Binding-site contacts:
Ligand atom C1 contacts residue VAL114 of chain 1.C at 3.8 Å (hydrophobic).
Ligand atom C30 contacts residue MET168 of chain 1.C at 3.4 Å (hydrophobic).
Ligand atom C19 contacts residue PHE286 of chain 1.C at 3.8 Å (hydrophobic).
Ligand atom O6 contacts residue ASP451 of chain 1.C at 2.7 Å (salt-bridge).
Ligand atom O5 contacts residue ASP451 of chain 1.C at 3.4 Å (salt-bridge).
Ligand atom C20 contacts residue ASP451 of chain 1.C at 3.2 Å.
Ligand atom C21 contacts residue PHE453 of chain 1.C at 3.2 Å (hydrophobic).
Ligand atom O24 contacts residue LEU167 of chain 1.C at 3.7 Å.
Ligand atom O2 contacts residue PHE286 of chain 1.C at 3.5 Å.
Ligand atom O24 contacts residue PHE453 of chain 1.C at 3.8 Å.
Ligand atom O2 contacts residue PHE290 of chain 1.C at 3.7 Å.
Ligand atom O1 contacts residue PHE286 of chain 1.C at 3.4 Å.
Ligand atom O6 contacts residue PHE453 of chain 1.C at 2.6 Å (h-bond).
Ligand atom C20 contacts residue PHE290 of chain 1.C at 3.5 Å (hydrophobic).
Ligand atom C23 contacts residue PHE453 of chain 1.C at 3.8 Å (hydrophobic).
Ligand atom O35 contacts residue PHE453 of chain 1.C at 3.9 Å.
Ligand atom C19 contacts residue ASP451 of chain 1.C at 3.2 Å.
Ligand atom C23 contacts residue MET118 of chain 1.C at 3.7 Å (hydrophobic).
Ligand atom C29 contacts residue TRP171 of chain 1.C at 3.5 Å (hydrophobic).
Ligand atom C26 contacts residue PHE164 of chain 1.C at 3.8 Å (hydrophobic).
Ligand atom O1 contacts residue PHE290 of chain 1.C at 3.8 Å.
Ligand atom O24 contacts residue MET118 of chain 1.C at 3.5 Å.
Ligand atom O35 contacts residue CYS295 of chain 1.C at 3.3 Å.
Ligand atom C18 contacts residue PHE290 of chain 1.C at 3.4 Å (hydrophobic).
Ligand atom O34 contacts residue THR238 of chain 1.C at 3.5 Å.
Ligand atom C26 contacts residue PHE453 of chain 1.C at 3.8 Å (hydrophobic).
Ligand atom C27 contacts residue PHE453 of chain 1.C at 3.5 Å (hydrophobic).
Ligand atom C20 contacts residue PHE453 of chain 1.C at 3.6 Å (hydrophobic).
Ligand atom O34 contacts residue CYS296 of chain 1.C at 3.3 Å (h-bond).
Ligand atom C30 contacts residue TRP171 of chain 1.C at 3.6 Å (hydrophobic).
Ligand atom C27 contacts residue PHE164 of chain 1.C at 3.6 Å (hydrophobic).
Ligand atom C25 contacts residue LEU167 of chain 1.C at 3.6 Å (hydrophobic).
Ligand atom C6 contacts residue PHE453 of chain 1.C at 3.7 Å (hydrophobic).
Ligand atom C22 contacts residue PHE453 of chain 1.C at 3.4 Å (hydrophobic).
Ligand atom O35 contacts residue CYS297 of chain 1.C at 3.2 Å (h-bond).
Ligand atom C2 contacts residue PHE286 of chain 1.C at 3.8 Å (hydrophobic).
Ligand atom C32 contacts residue CYS296 of chain 1.C at 3.5 Å (hydrophobic).
Ligand atom O6 contacts residue VAL452 of chain 1.C at 3.3 Å.
Ligand atom C21 contacts residue PHE164 of chain 1.C at 3.8 Å (hydrophobic).
Ligand atom C19 contacts residue PHE290 of chain 1.C at 3.2 Å (hydrophobic).

Sequence of chain 1.C:
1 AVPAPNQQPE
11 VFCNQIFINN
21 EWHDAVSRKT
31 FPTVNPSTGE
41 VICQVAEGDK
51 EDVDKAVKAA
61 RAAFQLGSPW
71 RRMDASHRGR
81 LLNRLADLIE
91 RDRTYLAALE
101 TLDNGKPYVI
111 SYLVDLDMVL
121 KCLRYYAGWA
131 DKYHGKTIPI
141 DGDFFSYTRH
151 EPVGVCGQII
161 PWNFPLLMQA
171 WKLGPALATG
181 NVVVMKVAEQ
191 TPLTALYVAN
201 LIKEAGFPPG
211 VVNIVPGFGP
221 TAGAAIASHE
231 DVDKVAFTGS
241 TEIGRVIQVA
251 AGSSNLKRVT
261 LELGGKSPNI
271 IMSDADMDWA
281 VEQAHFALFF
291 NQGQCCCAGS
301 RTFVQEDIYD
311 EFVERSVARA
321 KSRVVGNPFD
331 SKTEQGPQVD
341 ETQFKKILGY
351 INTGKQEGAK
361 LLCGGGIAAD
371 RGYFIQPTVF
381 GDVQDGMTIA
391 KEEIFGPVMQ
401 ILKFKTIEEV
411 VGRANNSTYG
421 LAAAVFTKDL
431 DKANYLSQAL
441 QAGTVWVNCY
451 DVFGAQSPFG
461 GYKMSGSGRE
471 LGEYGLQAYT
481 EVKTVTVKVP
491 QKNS

This protein binds this small molecule.
Small molecule (SMILES): O=c1c(-c2ccc(O)cc2)coc2cc(O[C@@H]3O[C@H](CO)[C@@H](O)[C@H](O)[C@H]3O)ccc12